Binding-site contacts:
Ligand atom C2 contacts residue ASN356 of chain 1.I at 2.6 Å.
Ligand atom C1 contacts residue ASN356 of chain 1.I at 1.5 Å.
Ligand atom C5 contacts residue ASN356 of chain 1.I at 3.8 Å.
Ligand atom C7 contacts residue ASN356 of chain 1.I at 3.8 Å.
Ligand atom C3 contacts residue ASN356 of chain 1.I at 3.9 Å.
Ligand atom C4 contacts residue ASN356 of chain 1.I at 4.4 Å.
Ligand atom O7 contacts residue ASN356 of chain 1.I at 4.1 Å.
Ligand atom N2 contacts residue ASN356 of chain 1.I at 2.9 Å (h-bond).
Ligand atom O5 contacts residue ASN356 of chain 1.I at 2.5 Å (h-bond).

Sequence of chain 1.I:
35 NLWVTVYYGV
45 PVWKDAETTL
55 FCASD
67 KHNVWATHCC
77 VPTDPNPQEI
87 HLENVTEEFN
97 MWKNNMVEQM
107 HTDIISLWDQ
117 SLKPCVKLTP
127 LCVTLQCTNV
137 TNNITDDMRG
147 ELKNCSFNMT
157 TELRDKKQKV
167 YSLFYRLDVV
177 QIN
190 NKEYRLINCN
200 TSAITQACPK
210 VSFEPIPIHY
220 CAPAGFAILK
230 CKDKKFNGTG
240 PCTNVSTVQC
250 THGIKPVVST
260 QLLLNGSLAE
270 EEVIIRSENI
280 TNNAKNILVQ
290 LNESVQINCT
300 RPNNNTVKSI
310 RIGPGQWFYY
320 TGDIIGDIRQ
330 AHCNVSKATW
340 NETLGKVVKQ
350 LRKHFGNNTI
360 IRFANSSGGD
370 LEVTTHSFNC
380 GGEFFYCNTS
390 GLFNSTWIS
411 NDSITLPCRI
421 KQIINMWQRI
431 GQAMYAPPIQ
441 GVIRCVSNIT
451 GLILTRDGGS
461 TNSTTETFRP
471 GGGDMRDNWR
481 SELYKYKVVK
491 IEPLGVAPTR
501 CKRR

The small molecule below binds the protein below.
Small molecule (SMILES): CC(=O)N[C@@H]1[C@@H](O)[C@H](O)[C@@H](CO)O[C@H]1O